Sequence of chain 1.A:
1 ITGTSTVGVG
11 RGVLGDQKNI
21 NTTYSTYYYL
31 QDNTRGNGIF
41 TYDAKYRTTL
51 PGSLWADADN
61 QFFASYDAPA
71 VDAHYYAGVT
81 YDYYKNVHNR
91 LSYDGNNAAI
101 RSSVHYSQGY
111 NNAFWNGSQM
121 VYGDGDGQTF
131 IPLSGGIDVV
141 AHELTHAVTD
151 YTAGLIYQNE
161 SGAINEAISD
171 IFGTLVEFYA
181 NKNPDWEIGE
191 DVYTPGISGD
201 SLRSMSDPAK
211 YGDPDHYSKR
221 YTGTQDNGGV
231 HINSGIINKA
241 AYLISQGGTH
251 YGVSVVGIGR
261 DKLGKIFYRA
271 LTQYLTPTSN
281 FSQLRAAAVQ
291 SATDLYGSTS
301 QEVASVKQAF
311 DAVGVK

Binding-site contacts:
Ligand atom C2 contacts residue LEU202 of chain 1.A at 4.0 Å (hydrophobic).
Ligand atom C1 contacts residue GLU143 of chain 1.A at 3.5 Å.
Ligand atom BR2 contacts residue ILE188 of chain 1.A at 3.5 Å.
Ligand atom C2 contacts residue GLU143 of chain 1.A at 3.7 Å.
Ligand atom O1 contacts residue HIS231 of chain 1.A at 4.2 Å.
Ligand atom O2 contacts residue ASN112 of chain 1.A at 3.5 Å (h-bond).
Ligand atom O1 contacts residue HIS142 of chain 1.A at 3.5 Å (h-bond).
Ligand atom C1 contacts residue ASN112 of chain 1.A at 4.4 Å.
Ligand atom C2 contacts residue VAL139 of chain 1.A at 4.3 Å (hydrophobic).
Ligand atom BR2 contacts residue ARG203 of chain 1.A at 3.7 Å.
Ligand atom BR2 contacts residue HIS142 of chain 1.A at 4.0 Å.
Ligand atom O1 contacts residue GLU166 of chain 1.A at 4.2 Å.
Ligand atom C1 contacts residue ALA113 of chain 1.A at 4.4 Å (hydrophobic).
Ligand atom O1 contacts residue LEU202 of chain 1.A at 4.5 Å.
Ligand atom O1 contacts residue ARG203 of chain 1.A at 3.0 Å (salt-bridge).
Ligand atom BR2 contacts residue LEU202 of chain 1.A at 4.3 Å.
Ligand atom O2 contacts residue HIS142 of chain 1.A at 4.4 Å.
Ligand atom C1 contacts residue HIS142 of chain 1.A at 3.9 Å.
Ligand atom O2 contacts residue GLU143 of chain 1.A at 3.2 Å (salt-bridge).
Ligand atom O2 contacts residue ALA113 of chain 1.A at 3.3 Å (h-bond).
Ligand atom C1 contacts residue ARG203 of chain 1.A at 4.2 Å.
Ligand atom BR2 contacts residue VAL139 of chain 1.A at 3.9 Å.
Ligand atom C2 contacts residue ARG203 of chain 1.A at 4.4 Å.

The small molecule below binds the protein below.
Small molecule (SMILES): O=C(O)CBr